Binding-site contacts:
Ligand atom C7 contacts residue ASN18 of chain 1.B at 3.8 Å.
Ligand atom N2 contacts residue ALA96 of chain 2.B at 4.2 Å.
Ligand atom C7 contacts residue ALA96 of chain 2.B at 3.5 Å (hydrophobic).
Ligand atom C7 contacts residue ARG97 of chain 2.B at 3.8 Å.
Ligand atom O7 contacts residue ALA96 of chain 2.B at 3.4 Å.
Ligand atom C1 contacts residue ASN18 of chain 1.B at 1.4 Å.
Ligand atom C2 contacts residue ASN18 of chain 1.B at 2.5 Å.
Ligand atom C5 contacts residue ASN18 of chain 1.B at 3.6 Å.
Ligand atom C8 contacts residue ALA96 of chain 2.B at 3.8 Å (hydrophobic).
Ligand atom C8 contacts residue ARG97 of chain 2.B at 3.9 Å.
Ligand atom N2 contacts residue ASN18 of chain 1.B at 3.0 Å (h-bond).
Ligand atom C4 contacts residue ASN18 of chain 1.B at 4.2 Å.
Ligand atom O5 contacts residue ASN18 of chain 1.B at 2.3 Å (h-bond).
Ligand atom C3 contacts residue ASN18 of chain 1.B at 3.8 Å.
Ligand atom O7 contacts residue ARG97 of chain 2.B at 3.0 Å (salt-bridge).
Ligand atom O7 contacts residue ASN18 of chain 1.B at 4.0 Å.

Sequence of chain 1.B:
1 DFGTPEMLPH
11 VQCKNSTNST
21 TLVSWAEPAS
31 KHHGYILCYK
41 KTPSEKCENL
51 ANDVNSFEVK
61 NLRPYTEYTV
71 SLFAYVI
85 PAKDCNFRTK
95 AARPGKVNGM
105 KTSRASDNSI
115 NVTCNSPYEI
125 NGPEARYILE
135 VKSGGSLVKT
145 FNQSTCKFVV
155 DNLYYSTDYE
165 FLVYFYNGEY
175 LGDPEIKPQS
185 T

Sequence of chain 2.B:
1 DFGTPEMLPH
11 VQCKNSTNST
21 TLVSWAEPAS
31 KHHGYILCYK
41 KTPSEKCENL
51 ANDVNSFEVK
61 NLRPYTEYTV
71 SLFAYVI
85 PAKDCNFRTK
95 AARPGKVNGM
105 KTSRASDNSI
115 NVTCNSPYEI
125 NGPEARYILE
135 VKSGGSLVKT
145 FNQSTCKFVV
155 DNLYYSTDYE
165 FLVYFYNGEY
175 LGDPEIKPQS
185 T

The protein below binds the small molecule below.
Small molecule (SMILES): CC(=O)N[C@@H]1[C@@H](O)[C@H](O)[C@@H](CO)O[C@H]1O